Binding-site contacts:
Ligand atom C2 contacts residue ASN122 of chain 2.B at 2.5 Å.
Ligand atom C7 contacts residue GLN100 of chain 2.B at 4.3 Å.
Ligand atom N2 contacts residue ASN122 of chain 2.B at 3.0 Å (h-bond).
Ligand atom C7 contacts residue PHE121 of chain 2.B at 3.8 Å (hydrophobic).
Ligand atom C8 contacts residue ASN122 of chain 2.B at 3.4 Å.
Ligand atom C8 contacts residue PHE121 of chain 2.B at 3.8 Å (hydrophobic).
Ligand atom O7 contacts residue ASN122 of chain 2.B at 3.9 Å.
Ligand atom C7 contacts residue ASN122 of chain 2.B at 3.4 Å.
Ligand atom O7 contacts residue LYS133 of chain 2.B at 3.5 Å.
Ligand atom C7 contacts residue LYS133 of chain 2.B at 4.1 Å.
Ligand atom O5 contacts residue ASN122 of chain 2.B at 2.3 Å (h-bond).
Ligand atom C1 contacts residue ASN122 of chain 2.B at 1.4 Å.
Ligand atom N2 contacts residue LYS133 of chain 2.B at 3.9 Å.
Ligand atom C5 contacts residue ASN122 of chain 2.B at 3.6 Å.
Ligand atom C8 contacts residue THR98 of chain 2.B at 4.5 Å.
Ligand atom C4 contacts residue ASN122 of chain 2.B at 4.3 Å.
Ligand atom O7 contacts residue GLN100 of chain 2.B at 4.2 Å.
Ligand atom O7 contacts residue PHE121 of chain 2.B at 3.1 Å.
Ligand atom O7 contacts residue SER120 of chain 2.B at 3.6 Å.
Ligand atom C3 contacts residue ASN122 of chain 2.B at 3.8 Å.
Ligand atom C8 contacts residue GLN100 of chain 2.B at 4.0 Å.

This protein binds this small molecule.
Small molecule (SMILES): CC(=O)N[C@H]1[C@H](O[C@H]2[C@H](O)[C@@H](NC(C)=O)CO[C@@H]2CO)O[C@H](CO)[C@@H](O[C@@H]2O[C@H](CO[C@H]3O[C@H](CO)[C@@H](O)[C@H](O)[C@@H]3O)[C@@H](O)[C@H](O[C@H]3O[C@H](CO)[C@@H](O)[C@H](O)[C@@H]3O)[C@@H]2O)[C@@H]1O

Sequence of chain 2.B:
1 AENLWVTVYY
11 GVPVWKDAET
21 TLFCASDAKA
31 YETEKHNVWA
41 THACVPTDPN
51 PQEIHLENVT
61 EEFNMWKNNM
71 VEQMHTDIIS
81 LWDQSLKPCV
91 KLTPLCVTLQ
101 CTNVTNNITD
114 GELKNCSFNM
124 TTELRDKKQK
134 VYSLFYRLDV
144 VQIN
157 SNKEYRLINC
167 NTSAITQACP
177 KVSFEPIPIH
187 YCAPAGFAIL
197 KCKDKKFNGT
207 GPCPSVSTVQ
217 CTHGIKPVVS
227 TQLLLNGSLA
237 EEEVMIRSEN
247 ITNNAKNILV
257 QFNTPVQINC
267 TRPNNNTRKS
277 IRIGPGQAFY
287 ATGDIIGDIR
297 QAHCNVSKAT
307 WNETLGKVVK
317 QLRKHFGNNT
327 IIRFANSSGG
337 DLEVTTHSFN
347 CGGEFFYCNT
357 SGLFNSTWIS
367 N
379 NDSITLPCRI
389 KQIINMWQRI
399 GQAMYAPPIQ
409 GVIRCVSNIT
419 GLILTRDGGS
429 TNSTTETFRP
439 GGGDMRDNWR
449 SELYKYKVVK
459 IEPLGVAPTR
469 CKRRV